This protein binds this small molecule.
Small molecule (SMILES): Nc1ncnc2c1ncn2[C@H]1C[C@H](O)[C@@H](COP(=O)(O)O)O1

Sequence of chain 1.Q:
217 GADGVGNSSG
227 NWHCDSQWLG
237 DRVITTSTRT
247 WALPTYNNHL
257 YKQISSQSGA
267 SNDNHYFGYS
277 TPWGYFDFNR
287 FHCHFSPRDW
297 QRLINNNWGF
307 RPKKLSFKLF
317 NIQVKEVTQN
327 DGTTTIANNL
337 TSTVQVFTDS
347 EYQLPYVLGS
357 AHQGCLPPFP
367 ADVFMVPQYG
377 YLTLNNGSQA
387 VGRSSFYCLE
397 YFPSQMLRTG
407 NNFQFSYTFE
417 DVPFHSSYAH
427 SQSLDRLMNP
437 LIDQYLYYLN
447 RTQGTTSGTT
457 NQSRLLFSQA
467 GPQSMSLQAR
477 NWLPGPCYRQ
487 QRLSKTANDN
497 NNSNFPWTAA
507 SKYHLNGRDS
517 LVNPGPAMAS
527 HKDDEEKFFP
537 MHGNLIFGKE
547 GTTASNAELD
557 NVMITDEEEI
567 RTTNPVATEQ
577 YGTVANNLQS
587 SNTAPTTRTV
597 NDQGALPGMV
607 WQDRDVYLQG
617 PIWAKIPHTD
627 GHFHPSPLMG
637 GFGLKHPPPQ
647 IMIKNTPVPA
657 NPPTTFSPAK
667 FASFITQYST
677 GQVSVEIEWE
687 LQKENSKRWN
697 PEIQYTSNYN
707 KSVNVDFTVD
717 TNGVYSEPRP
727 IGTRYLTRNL

Binding-site contacts:
Ligand atom N6 contacts residue PHE638 of chain 1.Q at 3.8 Å.
Ligand atom N7 contacts residue HIS630 of chain 1.Q at 4.1 Å.
Ligand atom O4' contacts residue PRO631 of chain 1.Q at 3.8 Å.
Ligand atom O5' contacts residue PRO631 of chain 1.Q at 4.1 Å.
Ligand atom N1 contacts residue PRO631 of chain 1.Q at 4.2 Å.
Ligand atom N1 contacts residue GLY639 of chain 1.Q at 2.9 Å (h-bond).
Ligand atom C4 contacts residue PRO419 of chain 1.Q at 4.2 Å (hydrophobic).
Ligand atom N7 contacts residue PRO419 of chain 1.Q at 4.4 Å.
Ligand atom N3 contacts residue PRO419 of chain 1.Q at 4.3 Å.
Ligand atom N6 contacts residue PRO631 of chain 1.Q at 3.9 Å.
Ligand atom C6 contacts residue PRO631 of chain 1.Q at 4.0 Å (hydrophobic).
Ligand atom N6 contacts residue SER632 of chain 1.Q at 3.9 Å.
Ligand atom N7 contacts residue ASP609 of chain 1.Q at 4.5 Å.
Ligand atom C2 contacts residue PRO419 of chain 1.Q at 4.4 Å (hydrophobic).
Ligand atom C6 contacts residue GLY639 of chain 1.Q at 3.7 Å.
Ligand atom N6 contacts residue GLY639 of chain 1.Q at 2.8 Å (h-bond).
Ligand atom C6 contacts residue PRO419 of chain 1.Q at 4.4 Å (hydrophobic).
Ligand atom N6 contacts residue GLY637 of chain 1.Q at 4.1 Å.
Ligand atom O4' contacts residue HIS630 of chain 1.Q at 4.4 Å.
Ligand atom N1 contacts residue VAL418 of chain 1.Q at 3.8 Å.
Ligand atom O2P contacts residue HIS628 of chain 1.Q at 4.3 Å.
Ligand atom N1 contacts residue ILE622 of chain 1.Q at 4.4 Å.
Ligand atom C5 contacts residue PRO419 of chain 1.Q at 4.2 Å (hydrophobic).
Ligand atom C6 contacts residue VAL418 of chain 1.Q at 3.8 Å (hydrophobic).
Ligand atom O2P contacts residue PRO631 of chain 1.Q at 3.8 Å.
Ligand atom C1' contacts residue HIS630 of chain 1.Q at 4.0 Å.
Ligand atom O5' contacts residue PHE629 of chain 1.Q at 4.2 Å.
Ligand atom O2P contacts residue PHE629 of chain 1.Q at 4.0 Å.
Ligand atom C8 contacts residue PRO419 of chain 1.Q at 4.3 Å (hydrophobic).
Ligand atom C5 contacts residue PRO631 of chain 1.Q at 4.4 Å (hydrophobic).
Ligand atom N9 contacts residue HIS630 of chain 1.Q at 4.2 Å.
Ligand atom N9 contacts residue PRO419 of chain 1.Q at 4.2 Å.
Ligand atom C8 contacts residue HIS630 of chain 1.Q at 3.4 Å.
Ligand atom N6 contacts residue VAL418 of chain 1.Q at 3.6 Å.
Ligand atom C5 contacts residue SER632 of chain 1.Q at 4.3 Å.
Ligand atom C2' contacts residue PRO419 of chain 1.Q at 4.0 Å (hydrophobic).
Ligand atom N6 contacts residue PRO633 of chain 1.Q at 4.2 Å.
Ligand atom C6 contacts residue SER632 of chain 1.Q at 4.3 Å.
Ligand atom N7 contacts residue SER632 of chain 1.Q at 3.8 Å.
Ligand atom C2 contacts residue GLY639 of chain 1.Q at 3.7 Å.